Binding-site contacts:
Ligand atom C1 contacts residue ASN198 of chain 1.A at 1.4 Å.
Ligand atom C1 contacts residue GLU230 of chain 1.A at 4.2 Å.
Ligand atom C3 contacts residue ASN198 of chain 1.A at 3.8 Å.
Ligand atom O5 contacts residue ASN198 of chain 1.A at 2.3 Å (h-bond).
Ligand atom C8 contacts residue PHE205 of chain 1.A at 3.7 Å (hydrophobic).
Ligand atom C7 contacts residue ASN198 of chain 1.A at 3.8 Å.
Ligand atom C6 contacts residue THR200 of chain 1.A at 3.7 Å.
Ligand atom C8 contacts residue PHE228 of chain 1.A at 3.9 Å (hydrophobic).
Ligand atom C8 contacts residue ASN198 of chain 1.A at 4.1 Å.
Ligand atom C5 contacts residue THR200 of chain 1.A at 4.1 Å.
Ligand atom C1 contacts residue THR200 of chain 1.A at 4.0 Å.
Ligand atom C5 contacts residue ASN198 of chain 1.A at 3.6 Å.
Ligand atom C2 contacts residue ASN198 of chain 1.A at 2.5 Å.
Ligand atom C7 contacts residue PHE205 of chain 1.A at 4.2 Å (hydrophobic).
Ligand atom O5 contacts residue THR200 of chain 1.A at 3.4 Å (h-bond).
Ligand atom N2 contacts residue ASN198 of chain 1.A at 2.8 Å (h-bond).
Ligand atom O5 contacts residue GLU230 of chain 1.A at 4.5 Å.
Ligand atom C4 contacts residue ASN198 of chain 1.A at 4.0 Å.

The small molecule below binds the protein below.
Small molecule (SMILES): CC(=O)N[C@@H]1[C@@H](O)[C@H](O)[C@@H](CO)O[C@H]1O

Sequence of chain 1.A:
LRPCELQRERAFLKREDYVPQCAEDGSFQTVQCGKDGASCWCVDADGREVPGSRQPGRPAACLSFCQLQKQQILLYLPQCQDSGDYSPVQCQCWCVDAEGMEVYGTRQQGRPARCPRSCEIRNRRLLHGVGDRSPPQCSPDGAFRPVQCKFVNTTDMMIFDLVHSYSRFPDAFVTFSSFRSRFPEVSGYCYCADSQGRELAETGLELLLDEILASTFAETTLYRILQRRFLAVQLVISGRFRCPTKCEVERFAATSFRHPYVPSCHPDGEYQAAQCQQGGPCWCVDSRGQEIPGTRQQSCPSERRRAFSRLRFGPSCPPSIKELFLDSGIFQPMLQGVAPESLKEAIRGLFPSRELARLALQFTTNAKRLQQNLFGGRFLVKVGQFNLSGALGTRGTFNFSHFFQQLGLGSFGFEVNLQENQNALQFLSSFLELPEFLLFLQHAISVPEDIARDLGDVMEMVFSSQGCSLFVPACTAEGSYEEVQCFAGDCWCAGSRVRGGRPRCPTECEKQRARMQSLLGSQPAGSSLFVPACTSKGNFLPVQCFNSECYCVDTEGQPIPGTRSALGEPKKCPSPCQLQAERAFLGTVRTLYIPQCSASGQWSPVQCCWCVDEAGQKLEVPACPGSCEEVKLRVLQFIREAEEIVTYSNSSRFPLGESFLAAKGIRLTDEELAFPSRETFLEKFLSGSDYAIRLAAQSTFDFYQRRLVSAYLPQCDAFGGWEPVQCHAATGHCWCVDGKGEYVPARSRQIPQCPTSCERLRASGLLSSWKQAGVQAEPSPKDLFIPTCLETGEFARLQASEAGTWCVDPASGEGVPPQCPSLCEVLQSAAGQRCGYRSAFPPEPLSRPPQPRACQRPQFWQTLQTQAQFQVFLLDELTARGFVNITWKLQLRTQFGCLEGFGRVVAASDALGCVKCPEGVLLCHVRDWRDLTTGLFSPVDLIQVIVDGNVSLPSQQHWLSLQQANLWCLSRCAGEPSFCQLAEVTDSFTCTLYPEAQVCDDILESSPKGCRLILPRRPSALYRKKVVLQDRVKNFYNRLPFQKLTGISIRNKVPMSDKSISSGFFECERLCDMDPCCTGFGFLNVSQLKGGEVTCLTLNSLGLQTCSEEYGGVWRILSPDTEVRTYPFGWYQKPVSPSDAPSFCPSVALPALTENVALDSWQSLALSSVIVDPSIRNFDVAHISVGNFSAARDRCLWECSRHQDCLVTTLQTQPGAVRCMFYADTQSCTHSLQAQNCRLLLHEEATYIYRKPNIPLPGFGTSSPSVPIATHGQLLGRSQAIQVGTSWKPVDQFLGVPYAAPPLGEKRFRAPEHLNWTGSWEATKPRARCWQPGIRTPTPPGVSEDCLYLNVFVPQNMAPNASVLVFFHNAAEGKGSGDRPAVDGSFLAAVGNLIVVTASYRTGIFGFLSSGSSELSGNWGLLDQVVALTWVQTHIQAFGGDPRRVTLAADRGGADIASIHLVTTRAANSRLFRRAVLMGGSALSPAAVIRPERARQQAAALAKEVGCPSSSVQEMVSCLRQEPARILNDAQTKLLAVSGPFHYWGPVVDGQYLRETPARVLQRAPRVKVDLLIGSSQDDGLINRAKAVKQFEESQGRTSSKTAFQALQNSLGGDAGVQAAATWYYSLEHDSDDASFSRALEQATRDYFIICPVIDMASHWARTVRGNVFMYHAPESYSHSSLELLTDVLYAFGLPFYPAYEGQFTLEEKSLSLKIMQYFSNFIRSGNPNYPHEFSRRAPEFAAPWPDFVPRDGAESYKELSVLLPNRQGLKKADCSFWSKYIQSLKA